Binding-site contacts:
Ligand atom C6 contacts residue LYS401 of chain 1.D at 4.1 Å.
Ligand atom C4 contacts residue ALA353 of chain 1.D at 3.3 Å (hydrophobic).
Ligand atom C1 contacts residue TRP354 of chain 1.D at 3.3 Å (hydrophobic).
Ligand atom N2 contacts residue ASN356 of chain 1.D at 2.9 Å (h-bond).
Ligand atom O6 contacts residue TRP354 of chain 1.D at 3.2 Å (h-bond).
Ligand atom O7 contacts residue ASN356 of chain 1.D at 3.0 Å (h-bond).
Ligand atom C6 contacts residue TRP352 of chain 1.D at 4.5 Å (hydrophobic).
Ligand atom C3 contacts residue TRP354 of chain 1.D at 3.7 Å (hydrophobic).
Ligand atom O6 contacts residue ALA353 of chain 1.D at 2.5 Å (h-bond).
Ligand atom O5 contacts residue ASN356 of chain 1.D at 2.3 Å (h-bond).
Ligand atom C6 contacts residue TRP354 of chain 1.D at 4.0 Å (hydrophobic).
Ligand atom O4 contacts residue ALA353 of chain 1.D at 3.6 Å.
Ligand atom C5 contacts residue ASN356 of chain 1.D at 3.6 Å.
Ligand atom C4 contacts residue TRP354 of chain 1.D at 3.4 Å (hydrophobic).
Ligand atom C2 contacts residue TRP354 of chain 1.D at 3.0 Å (hydrophobic).
Ligand atom C5 contacts residue TRP354 of chain 1.D at 3.6 Å (hydrophobic).
Ligand atom C1 contacts residue ASN356 of chain 1.D at 1.4 Å.
Ligand atom C2 contacts residue ASN356 of chain 1.D at 2.4 Å.
Ligand atom O6 contacts residue TRP352 of chain 1.D at 3.9 Å.
Ligand atom C4 contacts residue ASN356 of chain 1.D at 4.2 Å.
Ligand atom O5 contacts residue ALA353 of chain 1.D at 4.2 Å.
Ligand atom C7 contacts residue ASN356 of chain 1.D at 3.2 Å.
Ligand atom C5 contacts residue ALA353 of chain 1.D at 3.8 Å (hydrophobic).
Ligand atom O5 contacts residue PRO355 of chain 1.D at 4.3 Å.
Ligand atom C6 contacts residue ALA353 of chain 1.D at 3.2 Å (hydrophobic).
Ligand atom O6 contacts residue PRO355 of chain 1.D at 3.6 Å.
Ligand atom O5 contacts residue TRP354 of chain 1.D at 2.9 Å (h-bond).
Ligand atom O3 contacts residue TRP354 of chain 1.D at 3.5 Å.
Ligand atom C3 contacts residue ASN356 of chain 1.D at 3.8 Å.
Ligand atom N2 contacts residue TRP354 of chain 1.D at 4.2 Å.

A protein and the small-molecule ligand that binds it are described below.
Small molecule (SMILES): CC(=O)N[C@@H]1[C@@H](O)[C@H](O)[C@@H](CO)O[C@H]1O

Sequence of chain 1.D:
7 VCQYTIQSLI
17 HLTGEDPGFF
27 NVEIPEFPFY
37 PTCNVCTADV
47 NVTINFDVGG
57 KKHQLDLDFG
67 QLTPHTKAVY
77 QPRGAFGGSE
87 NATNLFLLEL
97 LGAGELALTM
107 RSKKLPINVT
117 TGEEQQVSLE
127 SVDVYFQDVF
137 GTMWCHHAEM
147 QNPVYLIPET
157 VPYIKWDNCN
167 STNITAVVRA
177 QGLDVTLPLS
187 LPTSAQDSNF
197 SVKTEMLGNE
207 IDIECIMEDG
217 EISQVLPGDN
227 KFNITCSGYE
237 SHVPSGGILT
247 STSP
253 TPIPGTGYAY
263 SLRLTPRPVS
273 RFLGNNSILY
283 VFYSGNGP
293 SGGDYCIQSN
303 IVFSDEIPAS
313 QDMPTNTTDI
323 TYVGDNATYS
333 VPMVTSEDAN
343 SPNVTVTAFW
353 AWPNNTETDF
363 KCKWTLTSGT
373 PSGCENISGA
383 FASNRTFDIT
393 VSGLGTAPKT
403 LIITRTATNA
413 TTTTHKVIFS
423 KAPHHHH